Binding-site contacts:
Ligand atom C5 contacts residue ASN12 of chain 3.C at 4.1 Å.
Ligand atom C7 contacts residue ASN12 of chain 3.C at 3.9 Å.
Ligand atom C1 contacts residue ASN12 of chain 3.C at 2.2 Å.
Ligand atom C2 contacts residue ASN12 of chain 3.C at 3.2 Å.
Ligand atom O7 contacts residue ASN12 of chain 3.C at 3.7 Å.
Ligand atom N2 contacts residue ASN12 of chain 3.C at 3.8 Å.
Ligand atom O5 contacts residue ASN12 of chain 3.C at 2.7 Å (h-bond).

A protein and the small-molecule ligand that binds it are described below.
Small molecule (SMILES): CC(=O)N[C@H]1[C@H](O[C@H]2[C@H](O)[C@@H](NC(C)=O)CO[C@@H]2CO)O[C@H](CO)[C@@H](O)[C@@H]1O

Sequence of chain 3.C:
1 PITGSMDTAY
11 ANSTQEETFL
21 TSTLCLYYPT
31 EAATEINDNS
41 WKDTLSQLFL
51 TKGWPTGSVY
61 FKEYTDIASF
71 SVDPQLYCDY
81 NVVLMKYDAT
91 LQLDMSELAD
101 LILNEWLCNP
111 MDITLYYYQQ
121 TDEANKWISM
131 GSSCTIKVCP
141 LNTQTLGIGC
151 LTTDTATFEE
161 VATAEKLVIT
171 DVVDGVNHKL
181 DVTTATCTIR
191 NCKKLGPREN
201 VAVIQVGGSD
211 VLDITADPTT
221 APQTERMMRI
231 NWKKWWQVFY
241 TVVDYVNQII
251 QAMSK